Sequence of chain 1.A:
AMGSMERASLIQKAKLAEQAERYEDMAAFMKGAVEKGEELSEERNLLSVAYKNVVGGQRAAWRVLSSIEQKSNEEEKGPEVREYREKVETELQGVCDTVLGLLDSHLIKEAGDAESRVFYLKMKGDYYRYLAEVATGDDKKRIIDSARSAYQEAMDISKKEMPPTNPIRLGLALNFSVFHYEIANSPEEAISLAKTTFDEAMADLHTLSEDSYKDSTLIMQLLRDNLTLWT

Binding-site contacts:
Ligand atom O2P contacts residue ARG60 of chain 1.A at 2.9 Å (salt-bridge).
Ligand atom O3P contacts residue TYR134 of chain 1.A at 2.6 Å (h-bond).
Ligand atom CD contacts residue GLU186 of chain 1.A at 3.2 Å.
Ligand atom OE1 contacts residue ASN46 of chain 1.A at 3.1 Å (h-bond).
Ligand atom O contacts residue LEU178 of chain 1.A at 3.6 Å.
Ligand atom P contacts residue ARG60 of chain 1.A at 3.7 Å.
Ligand atom O contacts residue VAL182 of chain 1.A at 3.5 Å.
Ligand atom CB contacts residue ASN179 of chain 1.A at 3.3 Å.
Ligand atom N contacts residue ASN230 of chain 1.A at 2.8 Å (h-bond).
Ligand atom OE1 contacts residue VAL50 of chain 1.A at 3.5 Å.
Ligand atom CH2 contacts residue TKK1 of chain 1.C at 3.7 Å.
Ligand atom C contacts residue ASN179 of chain 1.A at 3.6 Å.
Ligand atom CA contacts residue LEU178 of chain 1.A at 3.6 Å (hydrophobic).
Ligand atom CD2 contacts residue TKK1 of chain 1.C at 3.5 Å.
Ligand atom C contacts residue LEU178 of chain 1.A at 3.6 Å (hydrophobic).
Ligand atom CA contacts residue ASN230 of chain 1.A at 3.5 Å.
Ligand atom CZ2 contacts residue TKK1 of chain 1.C at 3.4 Å.
Ligand atom CB contacts residue ASN230 of chain 1.A at 3.5 Å.
Ligand atom CB contacts residue ASN230 of chain 1.A at 3.6 Å.
Ligand atom NE1 contacts residue TKK1 of chain 1.C at 3.2 Å.
Ligand atom N contacts residue ASN179 of chain 1.A at 2.8 Å (h-bond).
Ligand atom NE1 contacts residue ILE223 of chain 1.A at 3.8 Å.
Ligand atom CD contacts residue VAL50 of chain 1.A at 3.6 Å (hydrophobic).
Ligand atom CA contacts residue ASN230 of chain 1.A at 3.7 Å.
Ligand atom O3P contacts residue ARG133 of chain 1.A at 2.8 Å (salt-bridge).
Ligand atom CB contacts residue ASN179 of chain 1.A at 3.7 Å.
Ligand atom CG contacts residue TKK1 of chain 1.C at 3.7 Å.
Ligand atom C contacts residue ASN230 of chain 1.A at 3.6 Å.
Ligand atom CG contacts residue GLU186 of chain 1.A at 3.6 Å.
Ligand atom O contacts residue LEU233 of chain 1.A at 3.6 Å.
Ligand atom CA contacts residue ASN179 of chain 1.A at 3.4 Å.
Ligand atom NE2 contacts residue VAL50 of chain 1.A at 3.7 Å.
Ligand atom C contacts residue ASN230 of chain 1.A at 3.8 Å.
Ligand atom CB contacts residue TRP234 of chain 1.A at 3.7 Å (hydrophobic).
Ligand atom CD1 contacts residue TKK1 of chain 1.C at 3.4 Å.
Ligand atom N contacts residue LEU178 of chain 1.A at 3.4 Å.
Ligand atom O1P contacts residue ARG133 of chain 1.A at 2.9 Å (salt-bridge).
Ligand atom CE2 contacts residue TKK1 of chain 1.C at 3.5 Å.
Ligand atom O1P contacts residue ARG60 of chain 1.A at 2.9 Å (salt-bridge).
Ligand atom O contacts residue ASN230 of chain 1.A at 2.8 Å (h-bond).

The small molecule below binds the protein below.
Small molecule (SMILES): C[C@H](N)C(=O)N[C@@H](C)C(=O)N1CCC[C@H]1C(=O)N[C@@H](CO)C(=O)N[C@@H](COP(=O)(O)O)C(=O)N[C@@H](CC1=CN=C2C=CC=CC12)C(=O)N[C@@H](C)C(=O)N[C@H](C=O)CCC(N)=O